Binding-site contacts:
Ligand atom C5 contacts residue THR89 of chain 13.C at 4.1 Å.
Ligand atom C5 contacts residue THR120 of chain 13.C at 4.0 Å.
Ligand atom C2 contacts residue SER66 of chain 13.C at 4.4 Å.
Ligand atom C1 contacts residue THR89 of chain 13.C at 3.9 Å.
Ligand atom O6 contacts residue ASN118 of chain 13.C at 4.1 Å.
Ligand atom C7 contacts residue ASN118 of chain 13.C at 3.6 Å.
Ligand atom C6 contacts residue PHE119 of chain 13.C at 4.1 Å (hydrophobic).
Ligand atom C3 contacts residue ASN118 of chain 13.C at 3.8 Å.
Ligand atom O6 contacts residue PHE119 of chain 13.C at 2.8 Å (h-bond).
Ligand atom O7 contacts residue ASN118 of chain 13.C at 4.5 Å.
Ligand atom O7 contacts residue TYR90 of chain 13.C at 3.7 Å.
Ligand atom C1 contacts residue ASN118 of chain 13.C at 1.4 Å.
Ligand atom O5 contacts residue THR120 of chain 13.C at 3.4 Å (h-bond).
Ligand atom O6 contacts residue THR120 of chain 13.C at 3.1 Å (h-bond).
Ligand atom C4 contacts residue ASN118 of chain 13.C at 4.2 Å.
Ligand atom C1 contacts residue SER66 of chain 13.C at 4.2 Å.
Ligand atom O5 contacts residue THR89 of chain 13.C at 3.8 Å.
Ligand atom O5 contacts residue ASN118 of chain 13.C at 2.4 Å (h-bond).
Ligand atom C8 contacts residue ASN118 of chain 13.C at 3.9 Å.
Ligand atom C8 contacts residue TYR90 of chain 13.C at 3.9 Å (hydrophobic).
Ligand atom C7 contacts residue TYR90 of chain 13.C at 3.8 Å (hydrophobic).
Ligand atom C5 contacts residue ASN118 of chain 13.C at 3.7 Å.
Ligand atom C2 contacts residue ASN118 of chain 13.C at 2.4 Å.
Ligand atom O6 contacts residue THR89 of chain 13.C at 3.5 Å.
Ligand atom N2 contacts residue ASN118 of chain 13.C at 2.9 Å (h-bond).
Ligand atom C6 contacts residue THR89 of chain 13.C at 4.2 Å.
Ligand atom O5 contacts residue PHE119 of chain 13.C at 4.2 Å.
Ligand atom C6 contacts residue THR120 of chain 13.C at 3.4 Å.
Ligand atom N2 contacts residue TYR90 of chain 13.C at 4.5 Å.

Sequence of chain 13.C:
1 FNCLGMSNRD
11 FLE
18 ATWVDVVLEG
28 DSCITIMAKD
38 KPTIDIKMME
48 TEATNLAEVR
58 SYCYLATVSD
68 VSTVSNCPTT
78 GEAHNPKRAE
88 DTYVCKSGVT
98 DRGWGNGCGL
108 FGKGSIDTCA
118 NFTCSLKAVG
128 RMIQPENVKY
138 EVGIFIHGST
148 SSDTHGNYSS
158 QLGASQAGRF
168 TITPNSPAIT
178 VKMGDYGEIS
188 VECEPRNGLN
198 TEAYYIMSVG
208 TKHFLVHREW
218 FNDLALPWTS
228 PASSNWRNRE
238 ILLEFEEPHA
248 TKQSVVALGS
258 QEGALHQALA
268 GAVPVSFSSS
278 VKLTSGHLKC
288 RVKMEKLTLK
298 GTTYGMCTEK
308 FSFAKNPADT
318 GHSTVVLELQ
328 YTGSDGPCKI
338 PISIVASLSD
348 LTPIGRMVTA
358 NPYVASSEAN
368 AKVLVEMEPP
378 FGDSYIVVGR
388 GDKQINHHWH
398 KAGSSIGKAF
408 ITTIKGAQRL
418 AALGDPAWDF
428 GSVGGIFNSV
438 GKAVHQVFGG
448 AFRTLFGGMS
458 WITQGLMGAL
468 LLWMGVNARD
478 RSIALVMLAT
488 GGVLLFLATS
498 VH

A protein and the small-molecule ligand that binds it are described below.
Small molecule (SMILES): CC(=O)N[C@@H]1[C@@H](O)[C@H](O)[C@@H](CO)O[C@H]1O